Binding-site contacts:
Ligand atom C5 contacts residue ASN256 of chain 1.I at 3.7 Å.
Ligand atom C1 contacts residue THR258 of chain 1.I at 3.8 Å.
Ligand atom C6 contacts residue LYS357 of chain 1.I at 3.5 Å.
Ligand atom O7 contacts residue ASN256 of chain 1.I at 3.4 Å (h-bond).
Ligand atom O5 contacts residue ASN256 of chain 1.I at 2.4 Å (h-bond).
Ligand atom O7 contacts residue THR211 of chain 1.I at 4.3 Å.
Ligand atom O6 contacts residue ASP355 of chain 1.I at 4.3 Å.
Ligand atom C8 contacts residue ASN256 of chain 1.I at 4.4 Å.
Ligand atom C6 contacts residue ASN256 of chain 1.I at 4.5 Å.
Ligand atom C7 contacts residue THR211 of chain 1.I at 4.4 Å.
Ligand atom C2 contacts residue THR258 of chain 1.I at 4.4 Å.
Ligand atom C6 contacts residue ASP355 of chain 1.I at 3.2 Å.
Ligand atom C5 contacts residue ASP355 of chain 1.I at 3.5 Å.
Ligand atom C8 contacts residue THR211 of chain 1.I at 4.2 Å.
Ligand atom C1 contacts residue ASN256 of chain 1.I at 1.4 Å.
Ligand atom N2 contacts residue THR258 of chain 1.I at 4.0 Å.
Ligand atom N2 contacts residue ASN256 of chain 1.I at 2.8 Å (h-bond).
Ligand atom C8 contacts residue GLU209 of chain 1.I at 3.2 Å.
Ligand atom C7 contacts residue ASN256 of chain 1.I at 3.3 Å.
Ligand atom C2 contacts residue ASN256 of chain 1.I at 2.4 Å.
Ligand atom O5 contacts residue ASP355 of chain 1.I at 4.1 Å.
Ligand atom C4 contacts residue ASN256 of chain 1.I at 4.3 Å.
Ligand atom O6 contacts residue LYS357 of chain 1.I at 3.4 Å (salt-bridge).
Ligand atom C3 contacts residue ASN256 of chain 1.I at 3.8 Å.

The small molecule below binds the protein below.
Small molecule (SMILES): CC(=O)N[C@@H]1[C@@H](O)[C@H](O)[C@@H](CO)O[C@H]1O

Sequence of chain 1.I:
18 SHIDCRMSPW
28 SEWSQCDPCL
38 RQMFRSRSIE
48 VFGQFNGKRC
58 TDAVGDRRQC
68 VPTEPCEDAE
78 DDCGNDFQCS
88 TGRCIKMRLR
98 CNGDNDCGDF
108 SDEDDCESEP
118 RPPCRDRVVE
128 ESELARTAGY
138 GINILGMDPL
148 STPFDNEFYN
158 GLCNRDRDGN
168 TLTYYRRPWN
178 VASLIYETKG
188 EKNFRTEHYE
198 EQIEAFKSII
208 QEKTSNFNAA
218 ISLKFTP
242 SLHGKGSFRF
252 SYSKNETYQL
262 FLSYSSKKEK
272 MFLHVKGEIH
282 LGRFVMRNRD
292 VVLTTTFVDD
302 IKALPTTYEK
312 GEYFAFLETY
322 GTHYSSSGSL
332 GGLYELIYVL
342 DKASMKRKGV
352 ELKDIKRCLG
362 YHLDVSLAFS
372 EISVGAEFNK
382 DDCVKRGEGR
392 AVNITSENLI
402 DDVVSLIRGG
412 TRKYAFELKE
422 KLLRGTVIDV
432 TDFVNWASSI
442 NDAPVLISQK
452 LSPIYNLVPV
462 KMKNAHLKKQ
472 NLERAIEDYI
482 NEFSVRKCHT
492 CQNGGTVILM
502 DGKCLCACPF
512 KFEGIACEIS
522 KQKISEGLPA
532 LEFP